This small molecule binds to this protein.
Small molecule (SMILES): CC(=O)N[C@@H]1[C@@H](O)[C@H](O)[C@@H](CO)O[C@H]1O

Binding-site contacts:
Ligand atom C1 contacts residue ASN38 of chain 1.C at 1.4 Å.
Ligand atom N2 contacts residue ASN38 of chain 1.C at 3.0 Å (h-bond).
Ligand atom C6 contacts residue ASN38 of chain 1.C at 4.3 Å.
Ligand atom C7 contacts residue GLY34 of chain 1.C at 3.7 Å.
Ligand atom O7 contacts residue GLY34 of chain 1.C at 3.2 Å.
Ligand atom N2 contacts residue GLY34 of chain 1.C at 3.9 Å.
Ligand atom C5 contacts residue ASN38 of chain 1.C at 3.6 Å.
Ligand atom O5 contacts residue ASN38 of chain 1.C at 2.3 Å (h-bond).
Ligand atom C8 contacts residue ASN38 of chain 1.C at 3.8 Å.
Ligand atom C4 contacts residue ASN38 of chain 1.C at 4.3 Å.
Ligand atom C7 contacts residue ASN38 of chain 1.C at 3.6 Å.
Ligand atom C2 contacts residue ASN38 of chain 1.C at 2.6 Å.
Ligand atom C3 contacts residue ASN38 of chain 1.C at 3.8 Å.

Sequence of chain 1.C:
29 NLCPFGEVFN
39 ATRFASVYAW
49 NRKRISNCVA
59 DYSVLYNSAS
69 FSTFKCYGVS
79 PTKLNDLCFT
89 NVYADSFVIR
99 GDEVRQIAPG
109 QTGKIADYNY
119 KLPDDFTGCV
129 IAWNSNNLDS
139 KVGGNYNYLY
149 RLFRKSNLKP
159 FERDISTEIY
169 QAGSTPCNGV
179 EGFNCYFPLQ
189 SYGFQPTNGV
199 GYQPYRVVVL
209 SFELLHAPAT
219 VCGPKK